Sequence of chain 1.A:
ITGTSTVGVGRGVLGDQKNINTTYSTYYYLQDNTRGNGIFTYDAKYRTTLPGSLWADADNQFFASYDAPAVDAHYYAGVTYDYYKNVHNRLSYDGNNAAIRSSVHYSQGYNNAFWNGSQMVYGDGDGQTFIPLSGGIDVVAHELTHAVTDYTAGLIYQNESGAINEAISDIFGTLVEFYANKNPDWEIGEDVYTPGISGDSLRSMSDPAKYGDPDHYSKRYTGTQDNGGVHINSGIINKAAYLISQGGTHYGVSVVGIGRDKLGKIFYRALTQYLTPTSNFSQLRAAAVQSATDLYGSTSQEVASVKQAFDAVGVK

A small-molecule ligand and the protein it binds are described below.
Small molecule (SMILES): N[C@@H](CCCC[NH3+])C(=O)O

Binding-site contacts:
Ligand atom N contacts residue HIS231 of chain 1.A at 3.7 Å.
Ligand atom C contacts residue ASN112 of chain 1.A at 3.8 Å.
Ligand atom O contacts residue VAL1 of chain 1.B at 4.0 Å.
Ligand atom CG contacts residue ASN111 of chain 1.A at 4.2 Å.
Ligand atom CB contacts residue LEU202 of chain 1.A at 3.9 Å (hydrophobic).
Ligand atom CD contacts residue ASN111 of chain 1.A at 3.7 Å.
Ligand atom O contacts residue ASN112 of chain 1.A at 3.1 Å (h-bond).
Ligand atom N contacts residue ARG203 of chain 1.A at 4.4 Å.
Ligand atom NZ contacts residue ASN111 of chain 1.A at 3.1 Å (h-bond).
Ligand atom NZ contacts residue ASN112 of chain 1.A at 4.0 Å.
Ligand atom CE contacts residue ASN112 of chain 1.A at 4.1 Å.
Ligand atom CA contacts residue ARG203 of chain 1.A at 4.1 Å.
Ligand atom CB contacts residue ASN112 of chain 1.A at 4.4 Å.
Ligand atom CG contacts residue ASN112 of chain 1.A at 3.4 Å.
Ligand atom O contacts residue HIS231 of chain 1.A at 3.5 Å.
Ligand atom OXT contacts residue ASP226 of chain 1.A at 4.4 Å.
Ligand atom CD contacts residue ASN112 of chain 1.A at 4.2 Å.
Ligand atom OXT contacts residue HIS231 of chain 1.A at 3.3 Å (h-bond).
Ligand atom CD contacts residue PHE130 of chain 1.A at 4.0 Å (hydrophobic).
Ligand atom CD contacts residue LEU202 of chain 1.A at 4.0 Å (hydrophobic).
Ligand atom CG contacts residue VAL1 of chain 1.B at 3.8 Å (hydrophobic).
Ligand atom CA contacts residue ASN112 of chain 1.A at 4.2 Å.
Ligand atom C contacts residue HIS231 of chain 1.A at 3.3 Å.
Ligand atom CB contacts residue ARG203 of chain 1.A at 4.3 Å.
Ligand atom N contacts residue VAL1 of chain 1.B at 1.3 Å.
Ligand atom CA contacts residue HIS231 of chain 1.A at 3.5 Å.
Ligand atom CG contacts residue LEU202 of chain 1.A at 4.1 Å (hydrophobic).
Ligand atom N contacts residue ASN112 of chain 1.A at 3.3 Å (h-bond).
Ligand atom C contacts residue VAL1 of chain 1.B at 3.7 Å (hydrophobic).
Ligand atom CA contacts residue VAL1 of chain 1.B at 2.4 Å (hydrophobic).
Ligand atom CE contacts residue ASN111 of chain 1.A at 4.0 Å.
Ligand atom CB contacts residue VAL1 of chain 1.B at 3.3 Å (hydrophobic).